A protein and the small-molecule ligand that binds it are described below.
Small molecule (SMILES): Nc1nc2c(ncn2[C@H]2C[C@H](O)[C@@H](CO[P](=O)(O)O[P](=O)(O)OP(=O)(O)O)O2)c(=O)[nH]1

Binding-site contacts:
Ligand atom N1 contacts residue LEU123 of chain 1.O at 3.3 Å.
Ligand atom C3' contacts residue TYR106 of chain 1.O at 3.1 Å (hydrophobic).
Ligand atom O3' contacts residue TYR106 of chain 1.O at 2.1 Å (h-bond).
Ligand atom O2B contacts residue CYS55 of chain 1.O at 3.3 Å (h-bond).
Ligand atom C2' contacts residue TYR106 of chain 1.O at 3.1 Å (hydrophobic).
Ligand atom O1A contacts residue GLU76 of chain 1.O at 2.9 Å (salt-bridge).
Ligand atom C1' contacts residue LEU102 of chain 1.O at 3.4 Å (hydrophobic).
Ligand atom C4' contacts residue GLU214 of chain 1.O at 3.4 Å.
Ligand atom O1G contacts residue MG1 of chain 1.NC at 2.5 Å.
Ligand atom N7 contacts residue ARG127 of chain 1.O at 2.9 Å (salt-bridge).
Ligand atom O2G contacts residue LYS58 of chain 1.O at 3.3 Å (salt-bridge).
Ligand atom C6 contacts residue ARG127 of chain 1.O at 3.5 Å.
Ligand atom O2A contacts residue LYS58 of chain 1.O at 3.3 Å (salt-bridge).
Ligand atom O3G contacts residue LYS58 of chain 1.O at 3.2 Å (salt-bridge).
Ligand atom N1 contacts residue GLN120 of chain 1.O at 3.0 Å (h-bond).
Ligand atom O4' contacts residue LEU102 of chain 1.O at 3.3 Å.
Ligand atom O1B contacts residue MG1 of chain 1.NC at 2.0 Å.
Ligand atom O2A contacts residue ARG149 of chain 1.O at 2.6 Å (salt-bridge).
Ligand atom N7 contacts residue GLU76 of chain 1.O at 3.2 Å (salt-bridge).
Ligand atom N2 contacts residue MET161 of chain 1.O at 3.0 Å.
Ligand atom PG contacts residue MG1 of chain 1.NC at 3.5 Å.
Ligand atom PG contacts residue SER59 of chain 1.O at 3.5 Å.
Ligand atom O3B contacts residue CYS55 of chain 1.O at 3.4 Å.
Ligand atom O3' contacts residue GLU214 of chain 1.O at 2.3 Å (salt-bridge).
Ligand atom O1A contacts residue MG1 of chain 1.NC at 2.5 Å.
Ligand atom O3G contacts residue SER56 of chain 1.O at 3.2 Å (h-bond).
Ligand atom O3G contacts residue GLY57 of chain 1.O at 3.3 Å (h-bond).
Ligand atom C5 contacts residue ARG127 of chain 1.O at 3.4 Å.
Ligand atom O1G contacts residue SER59 of chain 1.O at 2.5 Å (h-bond).
Ligand atom O2G contacts residue SER59 of chain 1.O at 3.2 Å (h-bond).
Ligand atom O3A contacts residue CYS55 of chain 1.O at 3.1 Å (h-bond).
Ligand atom O2G contacts residue GLY57 of chain 1.O at 2.8 Å (h-bond).
Ligand atom O2B contacts residue LYS209 of chain 1.O at 3.0 Å (salt-bridge).
Ligand atom N3 contacts residue LEU102 of chain 1.O at 3.2 Å.
Ligand atom O6 contacts residue ARG127 of chain 1.O at 2.6 Å (salt-bridge).
Ligand atom C6 contacts residue LEU123 of chain 1.O at 3.4 Å (hydrophobic).
Ligand atom PB contacts residue MG1 of chain 1.NC at 3.1 Å.
Ligand atom O6 contacts residue PHE157 of chain 1.O at 3.5 Å.
Ligand atom O6 contacts residue ASP154 of chain 1.O at 3.3 Å (salt-bridge).
Ligand atom C3' contacts residue GLU214 of chain 1.O at 3.3 Å.

Sequence of chain 1.O:
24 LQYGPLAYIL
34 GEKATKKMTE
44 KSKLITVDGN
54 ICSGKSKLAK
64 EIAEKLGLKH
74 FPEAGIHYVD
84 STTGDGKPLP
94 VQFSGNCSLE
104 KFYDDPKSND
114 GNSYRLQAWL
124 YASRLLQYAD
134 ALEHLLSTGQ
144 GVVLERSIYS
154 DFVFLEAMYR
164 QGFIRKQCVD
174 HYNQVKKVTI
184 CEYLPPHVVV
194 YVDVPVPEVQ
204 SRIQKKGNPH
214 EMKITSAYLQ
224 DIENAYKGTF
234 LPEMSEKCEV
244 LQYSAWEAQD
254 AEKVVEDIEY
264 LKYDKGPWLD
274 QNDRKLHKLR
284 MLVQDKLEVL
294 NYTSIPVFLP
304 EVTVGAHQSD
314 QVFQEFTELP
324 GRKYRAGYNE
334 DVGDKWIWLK